Sequence of chain 1.B:
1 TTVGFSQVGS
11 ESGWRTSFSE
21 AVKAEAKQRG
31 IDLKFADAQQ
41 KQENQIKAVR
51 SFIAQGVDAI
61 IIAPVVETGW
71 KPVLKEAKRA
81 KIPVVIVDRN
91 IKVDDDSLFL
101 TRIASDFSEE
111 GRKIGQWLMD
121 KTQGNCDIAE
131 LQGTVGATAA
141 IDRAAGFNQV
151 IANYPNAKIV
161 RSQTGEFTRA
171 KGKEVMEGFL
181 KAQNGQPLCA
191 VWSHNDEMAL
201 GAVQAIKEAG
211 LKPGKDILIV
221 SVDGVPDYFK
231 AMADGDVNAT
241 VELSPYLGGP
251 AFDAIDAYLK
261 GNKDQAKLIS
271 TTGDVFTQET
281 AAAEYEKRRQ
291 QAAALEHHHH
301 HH

The protein below binds the small molecule below.
Small molecule (SMILES): OC[C@@H]1O[C@H](O)[C@H](O)[C@H]1O

Binding-site contacts:
Ligand atom O3 contacts residue ASP223 of chain 1.B at 2.6 Å (salt-bridge).
Ligand atom O1 contacts residue AHR1 of chain 1.N at 1.0 Å.
Ligand atom O5 contacts residue ARG15 of chain 1.B at 3.4 Å (salt-bridge).
Ligand atom O2 contacts residue ASP223 of chain 1.B at 2.6 Å (salt-bridge).
Ligand atom O4 contacts residue ARG15 of chain 1.B at 3.2 Å (salt-bridge).
Ligand atom C2 contacts residue SER12 of chain 1.B at 3.9 Å.
Ligand atom O4 contacts residue GLU11 of chain 1.B at 3.7 Å.
Ligand atom O2 contacts residue TRP14 of chain 1.B at 3.8 Å.
Ligand atom O1 contacts residue GLU11 of chain 1.B at 2.6 Å (salt-bridge).
Ligand atom O4 contacts residue AHR1 of chain 1.N at 0.1 Å (h-bond).
Ligand atom O2 contacts residue ASN195 of chain 1.B at 3.0 Å (h-bond).
Ligand atom C2 contacts residue ASP223 of chain 1.B at 3.5 Å.
Ligand atom C5 contacts residue TRP14 of chain 1.B at 3.8 Å (hydrophobic).
Ligand atom C5 contacts residue ARG15 of chain 1.B at 3.7 Å.
Ligand atom O2 contacts residue SER12 of chain 1.B at 3.0 Å (h-bond).
Ligand atom O3 contacts residue ARG143 of chain 1.B at 2.8 Å (salt-bridge).
Ligand atom O5 contacts residue ASP88 of chain 1.B at 2.6 Å (salt-bridge).
Ligand atom C1 contacts residue AHR1 of chain 1.N at 0.5 Å.
Ligand atom C1 contacts residue SER12 of chain 1.B at 3.9 Å.
Ligand atom O3 contacts residue LEU243 of chain 1.B at 3.8 Å.
Ligand atom C2 contacts residue AHR1 of chain 1.N at 0.1 Å.
Ligand atom C1 contacts residue ARG89 of chain 1.B at 3.6 Å.
Ligand atom C3 contacts residue AHR1 of chain 1.N at 0.0 Å.
Ligand atom C1 contacts residue GLU11 of chain 1.B at 3.3 Å.
Ligand atom C5 contacts residue ASP88 of chain 1.B at 3.2 Å.
Ligand atom C2 contacts residue ASN195 of chain 1.B at 3.4 Å.
Ligand atom C5 contacts residue AHR1 of chain 1.N at 0.0 Å.
Ligand atom O4 contacts residue ARG89 of chain 1.B at 2.8 Å (salt-bridge).
Ligand atom O1 contacts residue SER12 of chain 1.B at 2.9 Å (h-bond).
Ligand atom O5 contacts residue ALA139 of chain 1.B at 3.7 Å.
Ligand atom O3 contacts residue AHR1 of chain 1.N at 0.0 Å (h-bond).
Ligand atom C3 contacts residue ASP223 of chain 1.B at 3.4 Å.
Ligand atom O5 contacts residue ARG89 of chain 1.B at 3.1 Å (salt-bridge).
Ligand atom O2 contacts residue AHR1 of chain 1.N at 0.0 Å (h-bond).
Ligand atom C4 contacts residue AHR1 of chain 1.N at 0.0 Å.
Ligand atom O1 contacts residue ARG15 of chain 1.B at 3.7 Å.
Ligand atom C1 contacts residue PHE167 of chain 1.B at 3.8 Å (hydrophobic).
Ligand atom O5 contacts residue AHR1 of chain 1.N at 0.0 Å (h-bond).
Ligand atom O1 contacts residue TRP14 of chain 1.B at 4.0 Å.
Ligand atom C4 contacts residue ARG89 of chain 1.B at 3.9 Å.